Sequence of chain 11.C:
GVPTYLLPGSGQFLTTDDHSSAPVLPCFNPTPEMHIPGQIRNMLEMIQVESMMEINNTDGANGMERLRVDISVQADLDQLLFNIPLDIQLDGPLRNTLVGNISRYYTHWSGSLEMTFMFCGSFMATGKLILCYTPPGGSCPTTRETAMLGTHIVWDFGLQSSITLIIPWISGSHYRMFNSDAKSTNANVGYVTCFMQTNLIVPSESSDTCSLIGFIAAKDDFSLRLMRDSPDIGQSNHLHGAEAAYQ

Binding-site contacts:
Ligand atom C2A contacts residue LEU220 of chain 11.A at 3.8 Å (hydrophobic).
Ligand atom C6B contacts residue ILE95 of chain 11.A at 4.0 Å (hydrophobic).
Ligand atom O1 contacts residue THR97 of chain 11.A at 3.8 Å.
Ligand atom N1A contacts residue ILE119 of chain 11.A at 3.8 Å.
Ligand atom N2 contacts residue PHE115 of chain 11.A at 3.7 Å.
Ligand atom F3 contacts residue PHE147 of chain 11.A at 3.5 Å.
Ligand atom CM6 contacts residue TRP93 of chain 11.A at 3.7 Å (hydrophobic).
Ligand atom CM6 contacts residue ILE119 of chain 11.A at 4.0 Å (hydrophobic).
Ligand atom CM6 contacts residue ILE95 of chain 11.A at 3.9 Å (hydrophobic).
Ligand atom F2 contacts residue ALA145 of chain 11.A at 2.8 Å.
Ligand atom C3B contacts residue ILE184 of chain 11.A at 3.5 Å (hydrophobic).
Ligand atom F1 contacts residue VAL171 of chain 11.A at 3.8 Å.
Ligand atom F2 contacts residue ALA169 of chain 11.A at 3.6 Å.
Ligand atom C1C contacts residue TYR193 of chain 11.A at 3.9 Å (hydrophobic).
Ligand atom F1 contacts residue MET182 of chain 11.A at 3.2 Å.
Ligand atom N3A contacts residue PHE147 of chain 11.A at 3.9 Å.
Ligand atom C1B contacts residue ILE95 of chain 11.A at 3.6 Å (hydrophobic).
Ligand atom C4 contacts residue ILE217 of chain 11.A at 4.0 Å (hydrophobic).
Ligand atom C2B contacts residue ILE95 of chain 11.A at 3.8 Å (hydrophobic).
Ligand atom O1A contacts residue ILE121 of chain 11.A at 3.8 Å.
Ligand atom F3 contacts residue ALA169 of chain 11.A at 3.7 Å.
Ligand atom CM2 contacts residue ILE217 of chain 11.A at 3.4 Å (hydrophobic).
Ligand atom F2 contacts residue VAL171 of chain 11.A at 3.9 Å.
Ligand atom C3A contacts residue LEU220 of chain 11.A at 4.0 Å (hydrophobic).
Ligand atom F3 contacts residue VAL24 of chain 11.C at 3.3 Å.
Ligand atom C6B contacts residue ILE119 of chain 11.A at 3.8 Å (hydrophobic).
Ligand atom CM2 contacts residue ILE184 of chain 11.A at 3.8 Å (hydrophobic).
Ligand atom C4 contacts residue TYR193 of chain 11.A at 3.9 Å (hydrophobic).
Ligand atom O1B contacts residue ILE119 of chain 11.A at 3.9 Å.
Ligand atom CM2 contacts residue ILE95 of chain 11.A at 4.0 Å (hydrophobic).
Ligand atom C5B contacts residue ILE119 of chain 11.A at 3.9 Å (hydrophobic).
Ligand atom N1A contacts residue LEU220 of chain 11.A at 3.3 Å.
Ligand atom F2 contacts residue PHE147 of chain 11.A at 3.8 Å.
Ligand atom C2B contacts residue ILE184 of chain 11.A at 3.8 Å (hydrophobic).
Ligand atom O1 contacts residue PHE115 of chain 11.A at 3.4 Å.
Ligand atom N3A contacts residue ILE184 of chain 11.A at 3.9 Å.
Ligand atom N2 contacts residue THR97 of chain 11.A at 3.8 Å.
Ligand atom CM2 contacts residue PHE147 of chain 11.A at 3.8 Å (hydrophobic).
Ligand atom C5 contacts residue TYR193 of chain 11.A at 4.0 Å (hydrophobic).
Ligand atom O1A contacts residue LEU220 of chain 11.A at 3.4 Å.

Sequence of chain 12.C:
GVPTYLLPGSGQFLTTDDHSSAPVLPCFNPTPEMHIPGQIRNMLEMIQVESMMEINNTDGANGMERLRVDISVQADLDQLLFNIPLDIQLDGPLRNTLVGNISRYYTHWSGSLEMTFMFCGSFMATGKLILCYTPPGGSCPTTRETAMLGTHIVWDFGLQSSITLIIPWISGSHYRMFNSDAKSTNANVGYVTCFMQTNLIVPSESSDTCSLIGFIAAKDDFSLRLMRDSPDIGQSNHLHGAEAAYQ

Sequence of chain 11.A:
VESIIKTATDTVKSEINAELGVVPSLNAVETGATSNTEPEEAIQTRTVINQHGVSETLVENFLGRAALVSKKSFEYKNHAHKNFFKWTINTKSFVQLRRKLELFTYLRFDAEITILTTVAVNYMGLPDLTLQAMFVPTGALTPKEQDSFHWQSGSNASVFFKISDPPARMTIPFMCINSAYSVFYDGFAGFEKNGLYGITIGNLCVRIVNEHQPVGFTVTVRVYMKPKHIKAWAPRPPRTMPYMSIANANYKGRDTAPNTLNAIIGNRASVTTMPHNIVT

The small molecule below binds the protein below.
Small molecule (SMILES): Cc1cc(CCCOc2c(C)cc(-c3noc(C(F)(F)F)n3)cc2C)on1